Binding-site contacts:
Ligand atom CAA contacts residue NAP1 of chain 1.BA at 3.6 Å.
Ligand atom OAB contacts residue LYS190 of chain 1.F at 3.9 Å.
Ligand atom CAE contacts residue ALA121 of chain 1.F at 3.7 Å (hydrophobic).
Ligand atom OAB contacts residue TYR183 of chain 1.F at 2.8 Å (h-bond).
Ligand atom CAO contacts residue NAP1 of chain 1.BA at 3.4 Å.
Ligand atom CAC contacts residue MET186 of chain 1.F at 3.6 Å (hydrophobic).
Ligand atom CAG contacts residue NAP1 of chain 1.BA at 3.8 Å.
Ligand atom CAA contacts residue PHE230 of chain 1.F at 3.9 Å (hydrophobic).
Ligand atom CAA contacts residue TYR173 of chain 1.F at 3.6 Å (hydrophobic).
Ligand atom CAE contacts residue PHE122 of chain 1.F at 3.8 Å (hydrophobic).
Ligand atom CAH contacts residue VAL227 of chain 1.F at 3.8 Å (hydrophobic).
Ligand atom CAG contacts residue SER223 of chain 1.F at 3.4 Å.
Ligand atom CAG contacts residue ALA121 of chain 1.F at 3.9 Å (hydrophobic).
Ligand atom CAI contacts residue NAP1 of chain 1.BA at 3.4 Å.
Ligand atom CAJ contacts residue NAP1 of chain 1.BA at 3.5 Å.
Ligand atom CAF contacts residue VAL227 of chain 1.F at 4.0 Å (hydrophobic).
Ligand atom CAH contacts residue PHE230 of chain 1.F at 3.8 Å (hydrophobic).
Ligand atom OAK contacts residue SER223 of chain 1.F at 3.8 Å.
Ligand atom CAI contacts residue ALA224 of chain 1.F at 3.8 Å (hydrophobic).
Ligand atom CAM contacts residue NAP1 of chain 1.BA at 3.5 Å.
Ligand atom CAC contacts residue ALA123 of chain 1.F at 3.9 Å (hydrophobic).
Ligand atom CAE contacts residue MET186 of chain 1.F at 4.0 Å (hydrophobic).
Ligand atom CAD contacts residue MET186 of chain 1.F at 4.0 Å (hydrophobic).
Ligand atom OAK contacts residue NAP1 of chain 1.BA at 3.2 Å (h-bond).
Ligand atom CAN contacts residue NAP1 of chain 1.BA at 3.7 Å.
Ligand atom CAM contacts residue TYR183 of chain 1.F at 3.5 Å (hydrophobic).
Ligand atom CAI contacts residue SER223 of chain 1.F at 4.1 Å.
Ligand atom CAH contacts residue NAP1 of chain 1.BA at 3.3 Å.
Ligand atom CAE contacts residue SER223 of chain 1.F at 4.0 Å.
Ligand atom CAA contacts residue PRO218 of chain 1.F at 4.1 Å (hydrophobic).
Ligand atom CAC contacts residue PHE122 of chain 1.F at 4.2 Å (hydrophobic).
Ligand atom CAL contacts residue NAP1 of chain 1.BA at 3.5 Å.
Ligand atom CAH contacts residue ALA224 of chain 1.F at 4.0 Å (hydrophobic).
Ligand atom CAN contacts residue SER223 of chain 1.F at 3.7 Å.
Ligand atom CAF contacts residue SER223 of chain 1.F at 4.0 Å.
Ligand atom CAJ contacts residue TYR173 of chain 1.F at 3.9 Å (hydrophobic).
Ligand atom CAJ contacts residue TYR183 of chain 1.F at 3.5 Å (hydrophobic).
Ligand atom OAB contacts residue NAP1 of chain 1.BA at 2.5 Å (h-bond).
Ligand atom CAI contacts residue VAL227 of chain 1.F at 3.9 Å (hydrophobic).
Ligand atom CAL contacts residue VAL227 of chain 1.F at 4.2 Å (hydrophobic).

Sequence of chain 1.F:
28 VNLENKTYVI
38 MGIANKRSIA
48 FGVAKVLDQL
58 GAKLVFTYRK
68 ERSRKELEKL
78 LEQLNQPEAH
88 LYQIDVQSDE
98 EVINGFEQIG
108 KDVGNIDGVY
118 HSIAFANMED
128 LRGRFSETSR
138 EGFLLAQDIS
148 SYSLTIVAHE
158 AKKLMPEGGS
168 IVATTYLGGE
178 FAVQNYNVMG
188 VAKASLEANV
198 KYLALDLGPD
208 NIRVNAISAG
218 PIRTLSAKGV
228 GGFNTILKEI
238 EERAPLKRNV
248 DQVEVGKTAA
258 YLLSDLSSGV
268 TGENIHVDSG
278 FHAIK

A protein and the small-molecule ligand that binds it are described below.
Small molecule (SMILES): Cc1ccc(Oc2ccccc2)c(O)c1